A small-molecule ligand and the protein it binds are described below.
Small molecule (SMILES): CC(=O)N[C@@H]1[C@@H](O)[C@H](O)[C@@H](CO)O[C@H]1O

Binding-site contacts:
Ligand atom O5 contacts residue VAL22 of chain 1.A at 3.6 Å.
Ligand atom O6 contacts residue LEU129 of chain 1.A at 4.4 Å.
Ligand atom C4 contacts residue ASN19 of chain 1.A at 4.2 Å.
Ligand atom N2 contacts residue ASN19 of chain 1.A at 2.9 Å (h-bond).
Ligand atom O5 contacts residue ASN19 of chain 1.A at 2.3 Å (h-bond).
Ligand atom C5 contacts residue ASN19 of chain 1.A at 3.6 Å.
Ligand atom C5 contacts residue VAL22 of chain 1.A at 4.4 Å (hydrophobic).
Ligand atom O7 contacts residue ARG136 of chain 1.A at 4.1 Å.
Ligand atom C1 contacts residue ASN19 of chain 1.A at 1.4 Å.
Ligand atom O5 contacts residue GLU133 of chain 1.A at 4.4 Å.
Ligand atom C6 contacts residue VAL22 of chain 1.A at 4.0 Å (hydrophobic).
Ligand atom C7 contacts residue ASN19 of chain 1.A at 3.6 Å.
Ligand atom C2 contacts residue ASN19 of chain 1.A at 2.4 Å.
Ligand atom O6 contacts residue VAL22 of chain 1.A at 4.2 Å.
Ligand atom C3 contacts residue ASN19 of chain 1.A at 3.8 Å.
Ligand atom O7 contacts residue ASN19 of chain 1.A at 3.9 Å.
Ligand atom C1 contacts residue VAL22 of chain 1.A at 4.5 Å (hydrophobic).

Sequence of chain 1.A:
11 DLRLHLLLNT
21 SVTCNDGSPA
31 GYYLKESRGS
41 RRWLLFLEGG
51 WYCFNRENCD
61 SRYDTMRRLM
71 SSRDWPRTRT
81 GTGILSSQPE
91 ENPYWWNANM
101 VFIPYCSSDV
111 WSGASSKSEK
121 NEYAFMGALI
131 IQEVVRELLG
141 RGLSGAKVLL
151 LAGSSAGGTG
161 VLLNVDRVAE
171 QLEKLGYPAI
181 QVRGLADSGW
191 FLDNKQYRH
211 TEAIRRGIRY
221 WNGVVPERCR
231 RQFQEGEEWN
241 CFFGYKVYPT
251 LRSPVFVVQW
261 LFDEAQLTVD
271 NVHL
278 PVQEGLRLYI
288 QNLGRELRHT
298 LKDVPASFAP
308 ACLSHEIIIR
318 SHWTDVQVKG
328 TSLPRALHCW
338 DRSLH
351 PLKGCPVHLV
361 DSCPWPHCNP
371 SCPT